Binding-site contacts:
Ligand atom C1' contacts residue LYS137 of chain 1.D at 3.3 Å.
Ligand atom O6 contacts residue SER174 of chain 1.D at 3.1 Å (h-bond).
Ligand atom N2 contacts residue ASP139 of chain 1.D at 2.3 Å (salt-bridge).
Ligand atom O6 contacts residue ASN136 of chain 1.D at 3.1 Å (h-bond).
Ligand atom O1G contacts residue THR62 of chain 1.D at 3.0 Å (h-bond).
Ligand atom N1 contacts residue ASP139 of chain 1.D at 2.6 Å (salt-bridge).
Ligand atom O6 contacts residue ALA175 of chain 1.D at 2.9 Å (h-bond).
Ligand atom C4 contacts residue LYS137 of chain 1.D at 3.4 Å.
Ligand atom O1B contacts residue HIS22 of chain 1.D at 3.1 Å (h-bond).
Ligand atom O2G contacts residue ASP21 of chain 1.D at 2.8 Å (salt-bridge).
Ligand atom O3G contacts residue MG1 of chain 1.M at 2.5 Å.
Ligand atom O1G contacts residue ILE61 of chain 1.D at 3.3 Å.
Ligand atom O2B contacts residue MG1 of chain 1.M at 2.2 Å.
Ligand atom O1A contacts residue MG1 of chain 1.M at 3.0 Å.
Ligand atom O3G contacts residue THR62 of chain 1.D at 2.6 Å (h-bond).
Ligand atom O1A contacts residue TYR47 of chain 1.D at 2.4 Å (h-bond).
Ligand atom C5 contacts residue LEU176 of chain 1.D at 3.4 Å (hydrophobic).
Ligand atom O2B contacts residue THR25 of chain 1.D at 2.9 Å (h-bond).
Ligand atom O2G contacts residue VAL20 of chain 1.D at 3.1 Å.
Ligand atom C6 contacts residue LEU176 of chain 1.D at 3.4 Å (hydrophobic).
Ligand atom PB contacts residue MG1 of chain 1.M at 3.2 Å.
Ligand atom N3B contacts residue ASP21 of chain 1.D at 2.9 Å (salt-bridge).
Ligand atom O6 contacts residue LEU176 of chain 1.D at 3.2 Å (h-bond).
Ligand atom O1B contacts residue LYS24 of chain 1.D at 2.5 Å (salt-bridge).
Ligand atom N3B contacts residue MG1 of chain 1.M at 3.2 Å.
Ligand atom N7 contacts residue ASN136 of chain 1.D at 3.4 Å (h-bond).
Ligand atom O3A contacts residue GLY23 of chain 1.D at 3.2 Å (h-bond).
Ligand atom O1B contacts residue GLY23 of chain 1.D at 2.7 Å (h-bond).
Ligand atom N9 contacts residue LYS137 of chain 1.D at 3.1 Å (salt-bridge).
Ligand atom C6 contacts residue ASP139 of chain 1.D at 3.4 Å.
Ligand atom O6 contacts residue ASP139 of chain 1.D at 3.3 Å (salt-bridge).
Ligand atom PG contacts residue MG1 of chain 1.M at 3.2 Å.
Ligand atom O2A contacts residue GLY23 of chain 1.D at 3.2 Å.
Ligand atom PB contacts residue LYS24 of chain 1.D at 3.3 Å.
Ligand atom O2G contacts residue LYS24 of chain 1.D at 2.9 Å (salt-bridge).
Ligand atom N2 contacts residue MET140 of chain 1.D at 2.8 Å.
Ligand atom C5' contacts residue ASP21 of chain 1.D at 3.1 Å.
Ligand atom O4' contacts residue LYS137 of chain 1.D at 2.6 Å (salt-bridge).
Ligand atom C2 contacts residue ASP139 of chain 1.D at 3.2 Å.
Ligand atom O2A contacts residue THR26 of chain 1.D at 3.0 Å (h-bond).

Sequence of chain 1.D:
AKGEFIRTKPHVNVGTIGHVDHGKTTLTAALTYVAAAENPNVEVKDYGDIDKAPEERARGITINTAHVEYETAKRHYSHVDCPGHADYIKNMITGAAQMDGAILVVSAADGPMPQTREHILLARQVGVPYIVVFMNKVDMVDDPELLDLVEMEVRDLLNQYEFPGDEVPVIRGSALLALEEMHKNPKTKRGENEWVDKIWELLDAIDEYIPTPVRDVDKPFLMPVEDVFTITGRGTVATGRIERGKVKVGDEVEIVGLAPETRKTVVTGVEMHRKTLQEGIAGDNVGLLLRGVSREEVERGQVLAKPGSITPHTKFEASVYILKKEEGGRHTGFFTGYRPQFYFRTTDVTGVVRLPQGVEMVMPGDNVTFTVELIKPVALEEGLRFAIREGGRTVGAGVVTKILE

A protein and the small-molecule ligand that binds it are described below.
Small molecule (SMILES): Nc1nc2c(ncn2[C@@H]2O[C@H](CO[P](=O)(O)O[P](=O)(O)NP(=O)(O)O)[C@@H](O)[C@H]2O)c(=O)[nH]1